Sequence of chain 1.A:
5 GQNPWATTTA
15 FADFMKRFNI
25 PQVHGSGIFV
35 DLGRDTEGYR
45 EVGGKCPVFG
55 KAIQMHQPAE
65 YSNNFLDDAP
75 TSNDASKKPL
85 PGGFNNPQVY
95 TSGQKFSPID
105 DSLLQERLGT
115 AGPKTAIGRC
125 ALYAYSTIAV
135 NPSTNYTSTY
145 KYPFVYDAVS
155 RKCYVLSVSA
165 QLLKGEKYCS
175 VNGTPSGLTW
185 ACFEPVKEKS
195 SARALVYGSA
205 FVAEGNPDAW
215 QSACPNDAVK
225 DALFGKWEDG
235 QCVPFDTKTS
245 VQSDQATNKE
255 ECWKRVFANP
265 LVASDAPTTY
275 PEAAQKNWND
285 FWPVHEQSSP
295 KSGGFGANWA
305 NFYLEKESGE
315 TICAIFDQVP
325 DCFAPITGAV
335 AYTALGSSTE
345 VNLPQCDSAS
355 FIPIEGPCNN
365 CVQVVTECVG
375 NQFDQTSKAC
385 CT

This small molecule binds to this protein.
Small molecule (SMILES): CC(=O)N[C@@H]1[C@@H](O)[C@H](O)[C@@H](CO)O[C@H]1O

Binding-site contacts:
Ligand atom C6 contacts residue ASN139 of chain 1.A at 4.1 Å.
Ligand atom O5 contacts residue ASN139 of chain 1.A at 2.0 Å (h-bond).
Ligand atom N2 contacts residue ASN139 of chain 1.A at 3.8 Å.
Ligand atom O6 contacts residue ASN139 of chain 1.A at 4.2 Å.
Ligand atom O7 contacts residue SER137 of chain 1.A at 4.2 Å.
Ligand atom C1 contacts residue ASN139 of chain 1.A at 1.7 Å.
Ligand atom C8 contacts residue THR138 of chain 1.A at 4.2 Å.
Ligand atom C2 contacts residue ASN139 of chain 1.A at 3.2 Å.
Ligand atom C4 contacts residue ASN139 of chain 1.A at 4.2 Å.
Ligand atom C3 contacts residue ASN139 of chain 1.A at 4.2 Å.
Ligand atom C8 contacts residue ASN139 of chain 1.A at 4.2 Å.
Ligand atom C5 contacts residue ASN139 of chain 1.A at 3.2 Å.
Ligand atom C7 contacts residue SER137 of chain 1.A at 4.1 Å.
Ligand atom N2 contacts residue SER137 of chain 1.A at 4.2 Å.